Sequence of chain 1.A:
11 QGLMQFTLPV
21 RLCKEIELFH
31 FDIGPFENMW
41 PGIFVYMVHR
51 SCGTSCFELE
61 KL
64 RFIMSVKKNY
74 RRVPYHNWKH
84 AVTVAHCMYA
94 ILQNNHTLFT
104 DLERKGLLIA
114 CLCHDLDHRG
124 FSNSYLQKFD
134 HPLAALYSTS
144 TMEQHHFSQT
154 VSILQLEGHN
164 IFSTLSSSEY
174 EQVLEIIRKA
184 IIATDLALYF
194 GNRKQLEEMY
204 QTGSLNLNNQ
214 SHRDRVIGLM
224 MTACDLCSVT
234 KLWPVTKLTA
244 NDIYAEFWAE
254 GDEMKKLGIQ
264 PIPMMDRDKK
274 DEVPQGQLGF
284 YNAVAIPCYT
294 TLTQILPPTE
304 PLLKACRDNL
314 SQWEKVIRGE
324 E

Binding-site contacts:
Ligand atom C30 contacts residue LEU229 of chain 1.A at 3.8 Å (hydrophobic).
Ligand atom C30 contacts residue ILE246 of chain 1.A at 3.7 Å (hydrophobic).
Ligand atom C27 contacts residue ALA190 of chain 1.A at 3.8 Å (hydrophobic).
Ligand atom C13 contacts residue ILE246 of chain 1.A at 4.0 Å (hydrophobic).
Ligand atom C2 contacts residue MET267 of chain 1.A at 4.0 Å (hydrophobic).
Ligand atom C20 contacts residue GLY279 of chain 1.A at 4.0 Å.
Ligand atom C22 contacts residue PHE193 of chain 1.A at 3.9 Å (hydrophobic).
Ligand atom C6 contacts residue PHE283 of chain 1.A at 3.9 Å (hydrophobic).
Ligand atom C25 contacts residue PHE193 of chain 1.A at 3.7 Å (hydrophobic).
Ligand atom C29 contacts residue VAL232 of chain 1.A at 3.5 Å (hydrophobic).
Ligand atom C24 contacts residue ILE246 of chain 1.A at 4.0 Å (hydrophobic).
Ligand atom C24 contacts residue PHE283 of chain 1.A at 3.8 Å (hydrophobic).
Ligand atom C29 contacts residue SER231 of chain 1.A at 3.7 Å.
Ligand atom C8 contacts residue PHE283 of chain 1.A at 3.7 Å (hydrophobic).
Ligand atom C31 contacts residue VAL232 of chain 1.A at 3.9 Å (hydrophobic).
Ligand atom C23 contacts residue PHE283 of chain 1.A at 3.8 Å (hydrophobic).
Ligand atom C12 contacts residue PHE193 of chain 1.A at 4.0 Å (hydrophobic).
Ligand atom N4 contacts residue PHE283 of chain 1.A at 3.7 Å.
Ligand atom C13 contacts residue PHE283 of chain 1.A at 3.6 Å (hydrophobic).
Ligand atom N3 contacts residue PHE283 of chain 1.A at 3.8 Å.
Ligand atom N4 contacts residue GLN280 of chain 1.A at 2.8 Å (h-bond).
Ligand atom C8 contacts residue GLN280 of chain 1.A at 3.5 Å.
Ligand atom S5 contacts residue PHE283 of chain 1.A at 3.6 Å.
Ligand atom C2 contacts residue PHE250 of chain 1.A at 3.9 Å (hydrophobic).
Ligand atom C29 contacts residue ILE246 of chain 1.A at 3.4 Å (hydrophobic).
Ligand atom C2 contacts residue PHE283 of chain 1.A at 3.4 Å (hydrophobic).
Ligand atom C7 contacts residue PHE283 of chain 1.A at 3.9 Å (hydrophobic).
Ligand atom C31 contacts residue SER231 of chain 1.A at 3.5 Å.
Ligand atom C19 contacts residue PHE193 of chain 1.A at 3.9 Å (hydrophobic).
Ligand atom C23 contacts residue ILE246 of chain 1.A at 3.7 Å (hydrophobic).
Ligand atom C20 contacts residue MET267 of chain 1.A at 3.9 Å (hydrophobic).
Ligand atom C1 contacts residue PHE283 of chain 1.A at 3.3 Å (hydrophobic).
Ligand atom C9 contacts residue LEU189 of chain 1.A at 3.9 Å (hydrophobic).
Ligand atom C27 contacts residue PHE193 of chain 1.A at 3.7 Å (hydrophobic).
Ligand atom C31 contacts residue ILE246 of chain 1.A at 3.4 Å (hydrophobic).
Ligand atom C28 contacts residue PHE193 of chain 1.A at 3.6 Å (hydrophobic).
Ligand atom C23 contacts residue GLN280 of chain 1.A at 3.8 Å.
Ligand atom C20 contacts residue GLN280 of chain 1.A at 3.4 Å.
Ligand atom C7 contacts residue MET267 of chain 1.A at 3.5 Å (hydrophobic).
Ligand atom C20 contacts residue TYR247 of chain 1.A at 3.3 Å (hydrophobic).

The small molecule below binds the protein below.
Small molecule (SMILES): COc1ccccc1N1CCN(C(=O)c2cc3c(C)nn(-c4ccccc4)c3s2)CC1